A protein and the small-molecule ligand that binds it are described below.
Small molecule (SMILES): CC(=O)N[C@@H]1[C@@H](O)[C@H](O)[C@@H](CO)O[C@H]1O

Sequence of chain 1.A:
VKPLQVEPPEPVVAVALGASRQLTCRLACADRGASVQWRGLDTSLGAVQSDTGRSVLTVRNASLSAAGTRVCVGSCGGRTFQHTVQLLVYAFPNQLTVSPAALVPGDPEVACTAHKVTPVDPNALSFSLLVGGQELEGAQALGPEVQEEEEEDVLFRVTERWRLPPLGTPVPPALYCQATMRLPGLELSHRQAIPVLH

Binding-site contacts:
Ligand atom C1 contacts residue ASN61 of chain 1.A at 1.4 Å.
Ligand atom C8 contacts residue ASN61 of chain 1.A at 4.2 Å.
Ligand atom C3 contacts residue ASN61 of chain 1.A at 3.7 Å.
Ligand atom O5 contacts residue ASN61 of chain 1.A at 2.4 Å (h-bond).
Ligand atom C4 contacts residue ASN61 of chain 1.A at 4.1 Å.
Ligand atom C2 contacts residue ASN61 of chain 1.A at 2.3 Å.
Ligand atom N2 contacts residue ASN61 of chain 1.A at 2.8 Å (h-bond).
Ligand atom C7 contacts residue ASN61 of chain 1.A at 3.3 Å.
Ligand atom C5 contacts residue ASN61 of chain 1.A at 3.7 Å.
Ligand atom O7 contacts residue ASN61 of chain 1.A at 3.6 Å (h-bond).